The small molecule below binds the protein below.
Small molecule (SMILES): O=C(O)C[C@H]1NC(=O)NC1=O

Binding-site contacts:
Ligand atom CB contacts residue PHE78 of chain 5.A at 4.2 Å (hydrophobic).
Ligand atom C contacts residue GLY183 of chain 5.A at 3.9 Å.
Ligand atom CA contacts residue SER77 of chain 5.A at 4.2 Å.
Ligand atom O contacts residue SER77 of chain 5.A at 3.3 Å.
Ligand atom OD2 contacts residue GLY183 of chain 5.A at 4.3 Å.
Ligand atom O contacts residue SER182 of chain 5.A at 3.5 Å.
Ligand atom OD2 contacts residue THR117 of chain 5.A at 4.0 Å.
Ligand atom OAB contacts residue ASN10 of chain 5.A at 3.0 Å (h-bond).
Ligand atom CAI contacts residue SER77 of chain 5.A at 4.2 Å.
Ligand atom OAB contacts residue ILE45 of chain 5.A at 2.9 Å (h-bond).
Ligand atom O contacts residue PHE78 of chain 5.A at 2.9 Å (h-bond).
Ligand atom CG contacts residue SER182 of chain 5.A at 3.3 Å.
Ligand atom OD1 contacts residue GLY181 of chain 5.A at 3.5 Å (h-bond).
Ligand atom OAB contacts residue MET15 of chain 5.A at 4.1 Å.
Ligand atom N contacts residue VAL148 of chain 5.A at 4.1 Å.
Ligand atom O contacts residue GLY183 of chain 5.A at 2.9 Å (h-bond).
Ligand atom C contacts residue SER77 of chain 5.A at 3.6 Å.
Ligand atom OD2 contacts residue SER182 of chain 5.A at 2.6 Å (h-bond).
Ligand atom NAF contacts residue MET15 of chain 5.A at 4.1 Å.
Ligand atom CAI contacts residue VAL148 of chain 5.A at 3.8 Å (hydrophobic).
Ligand atom CAI contacts residue ASN10 of chain 5.A at 3.8 Å.
Ligand atom OD1 contacts residue THR117 of chain 5.A at 2.7 Å (h-bond).
Ligand atom CA contacts residue ILE45 of chain 5.A at 4.0 Å (hydrophobic).
Ligand atom NAF contacts residue SER77 of chain 5.A at 3.7 Å.
Ligand atom N contacts residue ILE45 of chain 5.A at 2.9 Å (h-bond).
Ligand atom CG contacts residue THR117 of chain 5.A at 3.7 Å.
Ligand atom CG contacts residue VAL148 of chain 5.A at 3.5 Å (hydrophobic).
Ligand atom CB contacts residue GLY181 of chain 5.A at 3.6 Å.
Ligand atom OD1 contacts residue VAL148 of chain 5.A at 3.5 Å.
Ligand atom CAI contacts residue ILE45 of chain 5.A at 3.8 Å (hydrophobic).
Ligand atom NAF contacts residue ASN10 of chain 5.A at 3.9 Å.
Ligand atom OAB contacts residue VAL148 of chain 5.A at 3.6 Å.
Ligand atom CA contacts residue PHE78 of chain 5.A at 3.8 Å (hydrophobic).
Ligand atom OD1 contacts residue THR116 of chain 5.A at 3.4 Å (h-bond).
Ligand atom CB contacts residue ILE45 of chain 5.A at 4.3 Å (hydrophobic).
Ligand atom C contacts residue PHE78 of chain 5.A at 3.5 Å (hydrophobic).
Ligand atom OAB contacts residue SER44 of chain 5.A at 3.8 Å.
Ligand atom OD2 contacts residue VAL148 of chain 5.A at 3.3 Å.
Ligand atom CG contacts residue GLY181 of chain 5.A at 3.6 Å.
Ligand atom OD1 contacts residue SER182 of chain 5.A at 3.5 Å.

Sequence of chain 5.A:
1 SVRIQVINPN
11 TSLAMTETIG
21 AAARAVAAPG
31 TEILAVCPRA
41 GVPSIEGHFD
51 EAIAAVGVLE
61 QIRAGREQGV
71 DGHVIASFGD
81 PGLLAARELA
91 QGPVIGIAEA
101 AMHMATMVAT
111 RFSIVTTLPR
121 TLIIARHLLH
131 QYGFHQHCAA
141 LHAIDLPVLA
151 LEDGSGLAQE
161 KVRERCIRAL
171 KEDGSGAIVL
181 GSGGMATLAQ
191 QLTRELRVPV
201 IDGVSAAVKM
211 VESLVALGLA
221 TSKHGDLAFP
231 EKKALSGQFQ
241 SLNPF